Sequence of chain 1.A:
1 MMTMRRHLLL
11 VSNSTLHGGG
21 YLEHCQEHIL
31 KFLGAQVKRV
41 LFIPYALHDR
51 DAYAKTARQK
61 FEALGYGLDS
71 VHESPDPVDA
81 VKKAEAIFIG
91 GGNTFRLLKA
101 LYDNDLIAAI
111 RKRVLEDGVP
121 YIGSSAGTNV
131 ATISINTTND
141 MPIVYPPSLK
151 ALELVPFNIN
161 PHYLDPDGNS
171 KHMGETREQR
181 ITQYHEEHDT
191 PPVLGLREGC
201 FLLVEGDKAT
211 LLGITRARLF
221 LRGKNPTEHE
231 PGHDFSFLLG

Binding-site contacts:
Ligand atom OD2 contacts residue THR94 of chain 1.A at 3.9 Å.
Ligand atom OD2 contacts residue ASP140 of chain 1.A at 3.7 Å.
Ligand atom O contacts residue GLU175 of chain 2.A at 4.0 Å.
Ligand atom OD1 contacts residue HIS162 of chain 1.A at 3.4 Å.
Ligand atom CA contacts residue GLU175 of chain 2.A at 3.6 Å.
Ligand atom CG contacts residue ASP140 of chain 1.A at 3.4 Å.
Ligand atom OD1 contacts residue ASN139 of chain 1.A at 2.9 Å (h-bond).
Ligand atom CA contacts residue GLY92 of chain 1.A at 3.5 Å.
Ligand atom CG contacts residue PRO161 of chain 1.A at 3.5 Å (hydrophobic).
Ligand atom C contacts residue SER125 of chain 1.A at 2.8 Å.
Ligand atom CB contacts residue ASP140 of chain 1.A at 3.4 Å.
Ligand atom OXT contacts residue ALA126 of chain 1.A at 2.9 Å (h-bond).
Ligand atom CB contacts residue ALA126 of chain 1.A at 3.7 Å (hydrophobic).
Ligand atom CB contacts residue THR94 of chain 1.A at 3.8 Å.
Ligand atom OD1 contacts residue PRO161 of chain 1.A at 3.8 Å.
Ligand atom OXT contacts residue SER125 of chain 1.A at 3.1 Å (h-bond).
Ligand atom C contacts residue HIS162 of chain 1.A at 3.7 Å.
Ligand atom C contacts residue GLY92 of chain 1.A at 3.4 Å.
Ligand atom CG contacts residue THR138 of chain 1.A at 3.9 Å.
Ligand atom N contacts residue GLY92 of chain 1.A at 2.6 Å (h-bond).
Ligand atom OD2 contacts residue ASN139 of chain 1.A at 3.0 Å (h-bond).
Ligand atom CB contacts residue ASN129 of chain 1.A at 3.7 Å.
Ligand atom CA contacts residue HIS162 of chain 1.A at 3.9 Å.
Ligand atom OD2 contacts residue THR138 of chain 1.A at 2.9 Å (h-bond).
Ligand atom CG contacts residue ASN129 of chain 1.A at 3.6 Å.
Ligand atom OXT contacts residue GLY91 of chain 1.A at 3.3 Å.
Ligand atom CA contacts residue SER125 of chain 1.A at 3.4 Å.
Ligand atom OD1 contacts residue ASP140 of chain 1.A at 3.6 Å.
Ligand atom OD2 contacts residue ASN129 of chain 1.A at 2.9 Å (h-bond).
Ligand atom OXT contacts residue GLY92 of chain 1.A at 2.8 Å (h-bond).
Ligand atom N contacts residue GLU175 of chain 2.A at 2.6 Å (salt-bridge).
Ligand atom C contacts residue GLU175 of chain 2.A at 3.9 Å.
Ligand atom N contacts residue ASP140 of chain 1.A at 2.5 Å (salt-bridge).
Ligand atom CA contacts residue ASP140 of chain 1.A at 3.4 Å.
Ligand atom O contacts residue SER125 of chain 1.A at 2.8 Å (h-bond).
Ligand atom CB contacts residue SER125 of chain 1.A at 3.3 Å.
Ligand atom OD2 contacts residue PRO161 of chain 1.A at 3.5 Å.
Ligand atom C contacts residue ALA126 of chain 1.A at 3.7 Å (hydrophobic).
Ligand atom CG contacts residue ASN139 of chain 1.A at 3.7 Å.
Ligand atom O contacts residue HIS162 of chain 1.A at 2.9 Å (h-bond).

Sequence of chain 2.A:
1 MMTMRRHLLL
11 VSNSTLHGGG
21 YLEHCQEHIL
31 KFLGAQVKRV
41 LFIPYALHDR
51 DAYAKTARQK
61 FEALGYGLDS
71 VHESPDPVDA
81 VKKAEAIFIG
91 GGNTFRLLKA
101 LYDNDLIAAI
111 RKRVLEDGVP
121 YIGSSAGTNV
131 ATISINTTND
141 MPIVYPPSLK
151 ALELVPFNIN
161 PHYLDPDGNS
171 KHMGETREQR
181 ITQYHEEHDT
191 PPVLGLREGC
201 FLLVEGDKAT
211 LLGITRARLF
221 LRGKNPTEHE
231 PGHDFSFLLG

A small-molecule ligand and the protein it binds are described below.
Small molecule (SMILES): N[C@@H](CC(=O)O)C(=O)O